This small molecule binds to this protein.
Small molecule (SMILES): CC(=O)N[C@@H]1[C@@H](O)[C@H](O)[C@@H](CO)O[C@H]1O

Sequence of chain 2.A:
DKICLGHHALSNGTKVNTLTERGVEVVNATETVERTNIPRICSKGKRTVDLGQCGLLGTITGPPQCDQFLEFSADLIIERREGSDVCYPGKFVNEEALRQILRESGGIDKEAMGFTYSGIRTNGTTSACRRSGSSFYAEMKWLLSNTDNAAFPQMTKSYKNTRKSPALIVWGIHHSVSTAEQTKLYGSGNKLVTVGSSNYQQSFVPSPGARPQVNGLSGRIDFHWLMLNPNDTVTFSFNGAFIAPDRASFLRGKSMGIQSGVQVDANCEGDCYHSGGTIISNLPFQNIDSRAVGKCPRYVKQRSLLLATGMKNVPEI

Binding-site contacts:
Ligand atom C5 contacts residue ARG121 of chain 2.A at 3.8 Å.
Ligand atom C7 contacts residue ASN123 of chain 2.A at 3.8 Å.
Ligand atom O5 contacts residue ARG121 of chain 2.A at 3.9 Å.
Ligand atom C5 contacts residue ASN123 of chain 2.A at 3.7 Å.
Ligand atom C1 contacts residue ARG121 of chain 2.A at 4.0 Å.
Ligand atom C4 contacts residue ASN123 of chain 2.A at 4.2 Å.
Ligand atom O5 contacts residue ASN123 of chain 2.A at 2.4 Å (h-bond).
Ligand atom O6 contacts residue ARG121 of chain 2.A at 4.3 Å.
Ligand atom C6 contacts residue ARG121 of chain 2.A at 4.5 Å.
Ligand atom N2 contacts residue ASN123 of chain 2.A at 3.0 Å (h-bond).
Ligand atom O7 contacts residue ASN123 of chain 2.A at 4.3 Å.
Ligand atom C2 contacts residue ASN123 of chain 2.A at 2.5 Å.
Ligand atom C3 contacts residue ASN123 of chain 2.A at 3.8 Å.
Ligand atom C1 contacts residue ASN123 of chain 2.A at 1.5 Å.